This protein binds this small molecule.
Small molecule (SMILES): CC(=O)N[C@@H]1[C@@H](O)[C@H](O)[C@@H](CO)O[C@H]1O

Sequence of chain 1.A:
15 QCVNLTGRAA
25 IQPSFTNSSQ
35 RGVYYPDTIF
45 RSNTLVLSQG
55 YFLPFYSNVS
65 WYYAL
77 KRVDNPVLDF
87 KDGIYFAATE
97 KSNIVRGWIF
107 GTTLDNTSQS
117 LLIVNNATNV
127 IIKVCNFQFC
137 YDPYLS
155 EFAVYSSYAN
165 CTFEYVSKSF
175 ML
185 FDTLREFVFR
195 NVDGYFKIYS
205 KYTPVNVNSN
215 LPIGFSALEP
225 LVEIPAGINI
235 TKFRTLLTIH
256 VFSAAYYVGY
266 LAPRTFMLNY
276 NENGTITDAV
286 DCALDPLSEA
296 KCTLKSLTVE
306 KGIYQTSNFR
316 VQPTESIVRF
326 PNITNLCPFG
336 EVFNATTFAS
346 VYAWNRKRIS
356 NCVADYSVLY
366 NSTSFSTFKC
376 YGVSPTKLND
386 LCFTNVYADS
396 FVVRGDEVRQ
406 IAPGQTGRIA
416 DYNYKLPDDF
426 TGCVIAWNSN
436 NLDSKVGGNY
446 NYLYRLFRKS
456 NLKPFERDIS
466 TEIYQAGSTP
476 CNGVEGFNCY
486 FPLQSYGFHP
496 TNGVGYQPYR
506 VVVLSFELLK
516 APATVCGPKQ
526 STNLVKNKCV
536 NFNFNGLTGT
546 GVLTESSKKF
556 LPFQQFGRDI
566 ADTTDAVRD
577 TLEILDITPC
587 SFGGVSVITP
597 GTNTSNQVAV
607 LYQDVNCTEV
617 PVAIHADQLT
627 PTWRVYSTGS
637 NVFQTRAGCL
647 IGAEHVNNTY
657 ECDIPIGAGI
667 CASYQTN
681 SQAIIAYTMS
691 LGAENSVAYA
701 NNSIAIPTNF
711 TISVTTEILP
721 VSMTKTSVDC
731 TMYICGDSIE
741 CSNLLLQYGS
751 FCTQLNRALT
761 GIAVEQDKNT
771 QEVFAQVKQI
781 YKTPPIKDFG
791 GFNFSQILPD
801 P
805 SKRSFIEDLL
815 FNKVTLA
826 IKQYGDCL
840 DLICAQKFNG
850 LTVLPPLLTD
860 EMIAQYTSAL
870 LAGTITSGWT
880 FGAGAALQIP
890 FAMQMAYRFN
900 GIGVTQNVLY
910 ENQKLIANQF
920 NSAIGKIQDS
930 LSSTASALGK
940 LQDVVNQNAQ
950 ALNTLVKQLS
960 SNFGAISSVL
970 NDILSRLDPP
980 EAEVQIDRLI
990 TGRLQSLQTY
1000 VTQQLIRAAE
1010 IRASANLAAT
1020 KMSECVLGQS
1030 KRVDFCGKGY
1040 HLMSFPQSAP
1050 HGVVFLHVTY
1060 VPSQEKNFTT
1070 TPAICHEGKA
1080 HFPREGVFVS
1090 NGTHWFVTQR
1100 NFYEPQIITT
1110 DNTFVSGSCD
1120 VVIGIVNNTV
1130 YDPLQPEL

Binding-site contacts:
Ligand atom O7 contacts residue ASN653 of chain 1.A at 3.0 Å (h-bond).
Ligand atom C7 contacts residue ASN653 of chain 1.A at 3.1 Å.
Ligand atom C4 contacts residue ASN653 of chain 1.A at 4.2 Å.
Ligand atom C5 contacts residue ASN653 of chain 1.A at 3.7 Å.
Ligand atom C2 contacts residue ASN653 of chain 1.A at 2.5 Å.
Ligand atom C1 contacts residue ASN653 of chain 1.A at 1.4 Å.
Ligand atom C8 contacts residue ASN653 of chain 1.A at 4.3 Å.
Ligand atom C3 contacts residue ASN653 of chain 1.A at 3.8 Å.
Ligand atom O5 contacts residue ASN653 of chain 1.A at 2.4 Å (h-bond).
Ligand atom N2 contacts residue ASN653 of chain 1.A at 2.9 Å (h-bond).